Binding-site contacts:
Ligand atom O3 contacts residue ALA209 of chain 1.H at 4.4 Å.
Ligand atom O1 contacts residue MET207 of chain 1.H at 4.2 Å.
Ligand atom O1 contacts residue MET276 of chain 1.H at 4.3 Å.
Ligand atom O4 contacts residue MG1 of chain 1.QA at 2.2 Å.
Ligand atom C2 contacts residue THR244 of chain 1.H at 3.6 Å.
Ligand atom O2 contacts residue ALA209 of chain 1.H at 3.3 Å.
Ligand atom O1 contacts residue THR244 of chain 1.H at 3.2 Å (h-bond).
Ligand atom O2 contacts residue ASP212 of chain 1.H at 3.6 Å.
Ligand atom O3 contacts residue LYS186 of chain 1.H at 2.7 Å (salt-bridge).
Ligand atom O1 contacts residue ALA209 of chain 1.H at 3.9 Å.
Ligand atom O3 contacts residue ARG87 of chain 1.H at 4.1 Å.
Ligand atom C2 contacts residue GLY211 of chain 1.H at 4.0 Å.
Ligand atom O2 contacts residue GLU188 of chain 1.H at 4.3 Å.
Ligand atom O4 contacts residue GLY211 of chain 1.H at 4.2 Å.
Ligand atom O3 contacts residue ASP212 of chain 1.H at 4.4 Å.
Ligand atom C2 contacts residue ALA209 of chain 1.H at 3.6 Å (hydrophobic).
Ligand atom O2 contacts residue GLY211 of chain 1.H at 2.8 Å (h-bond).
Ligand atom C1 contacts residue THR244 of chain 1.H at 3.8 Å.
Ligand atom O3 contacts residue MG1 of chain 1.QA at 2.7 Å.
Ligand atom C1 contacts residue ALA209 of chain 1.H at 3.8 Å (hydrophobic).
Ligand atom C1 contacts residue LYS186 of chain 1.H at 3.6 Å.
Ligand atom C2 contacts residue ASP212 of chain 1.H at 3.8 Å.
Ligand atom O1 contacts residue LYS186 of chain 1.H at 3.9 Å.
Ligand atom C1 contacts residue MG1 of chain 1.QA at 3.4 Å.
Ligand atom O1 contacts residue ALA243 of chain 1.H at 4.2 Å.
Ligand atom O2 contacts residue THR244 of chain 1.H at 2.7 Å (h-bond).
Ligand atom C1 contacts residue GLU188 of chain 1.H at 3.8 Å.
Ligand atom O2 contacts residue MG1 of chain 1.QA at 4.3 Å.
Ligand atom O4 contacts residue ALA209 of chain 1.H at 4.1 Å.
Ligand atom O4 contacts residue ASP212 of chain 1.H at 2.5 Å (salt-bridge).
Ligand atom O4 contacts residue GLU188 of chain 1.H at 2.7 Å (salt-bridge).
Ligand atom C2 contacts residue MG1 of chain 1.QA at 3.1 Å.
Ligand atom O3 contacts residue GLU188 of chain 1.H at 3.6 Å (salt-bridge).
Ligand atom O1 contacts residue ARG87 of chain 1.H at 4.3 Å.
Ligand atom O2 contacts residue ARG210 of chain 1.H at 3.6 Å.
Ligand atom C2 contacts residue GLU188 of chain 1.H at 3.4 Å.

Sequence of chain 1.H:
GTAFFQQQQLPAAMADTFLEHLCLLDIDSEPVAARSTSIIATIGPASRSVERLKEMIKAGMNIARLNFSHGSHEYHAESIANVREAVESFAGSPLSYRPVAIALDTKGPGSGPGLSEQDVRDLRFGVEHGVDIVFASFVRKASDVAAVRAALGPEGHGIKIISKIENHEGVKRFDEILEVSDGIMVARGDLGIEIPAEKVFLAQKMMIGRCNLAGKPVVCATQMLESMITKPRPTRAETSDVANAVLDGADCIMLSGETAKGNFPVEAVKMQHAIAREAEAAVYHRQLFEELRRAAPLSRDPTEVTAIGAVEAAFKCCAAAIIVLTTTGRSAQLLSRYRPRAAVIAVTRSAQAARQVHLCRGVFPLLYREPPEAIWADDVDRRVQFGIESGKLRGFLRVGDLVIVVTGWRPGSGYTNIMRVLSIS

The small molecule below binds the protein below.
Small molecule (SMILES): O=C([O-])C(=O)[O-]